Sequence of chain 1.B:
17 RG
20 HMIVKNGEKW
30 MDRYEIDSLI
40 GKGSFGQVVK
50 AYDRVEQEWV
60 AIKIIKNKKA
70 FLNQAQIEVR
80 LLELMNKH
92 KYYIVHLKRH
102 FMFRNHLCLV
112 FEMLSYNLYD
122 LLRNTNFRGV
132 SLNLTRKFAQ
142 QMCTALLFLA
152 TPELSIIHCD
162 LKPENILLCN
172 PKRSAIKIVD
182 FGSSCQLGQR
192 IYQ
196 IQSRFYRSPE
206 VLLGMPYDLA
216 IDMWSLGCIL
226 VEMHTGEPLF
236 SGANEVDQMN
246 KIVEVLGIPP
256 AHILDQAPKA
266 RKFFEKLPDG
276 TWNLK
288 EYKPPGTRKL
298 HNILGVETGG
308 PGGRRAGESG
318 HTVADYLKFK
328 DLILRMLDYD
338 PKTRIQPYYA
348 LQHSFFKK

Binding-site contacts:
Ligand atom C14 contacts residue PHE112 of chain 1.B at 3.7 Å (hydrophobic).
Ligand atom C14 contacts residue GLU77 of chain 1.B at 3.9 Å.
Ligand atom O1 contacts residue LEU168 of chain 1.B at 3.5 Å.
Ligand atom C17 contacts residue VAL180 of chain 1.B at 3.9 Å (hydrophobic).
Ligand atom C2 contacts residue LEU168 of chain 1.B at 4.0 Å (hydrophobic).
Ligand atom C6 contacts residue LEU168 of chain 1.B at 3.8 Å (hydrophobic).
Ligand atom C13 contacts residue ASP181 of chain 1.B at 3.7 Å.
Ligand atom N2 contacts residue LEU168 of chain 1.B at 4.0 Å.
Ligand atom C5 contacts residue LEU115 of chain 1.B at 3.4 Å (hydrophobic).
Ligand atom C10 contacts residue LEU168 of chain 1.B at 3.6 Å (hydrophobic).
Ligand atom C18 contacts residue ASN166 of chain 1.B at 3.8 Å.
Ligand atom C11 contacts residue VAL180 of chain 1.B at 3.9 Å (hydrophobic).
Ligand atom C4 contacts residue LEU115 of chain 1.B at 4.0 Å (hydrophobic).
Ligand atom C1 contacts residue LEU168 of chain 1.B at 3.6 Å (hydrophobic).
Ligand atom N5 contacts residue ASP181 of chain 1.B at 3.4 Å.
Ligand atom C13 contacts residue LYS62 of chain 1.B at 3.8 Å.
Ligand atom C15 contacts residue PHE112 of chain 1.B at 3.6 Å (hydrophobic).
Ligand atom N5 contacts residue LYS62 of chain 1.B at 3.1 Å (salt-bridge).
Ligand atom C4 contacts residue LEU168 of chain 1.B at 3.9 Å (hydrophobic).
Ligand atom C15 contacts residue VAL180 of chain 1.B at 3.7 Å (hydrophobic).
Ligand atom N4 contacts residue ASP181 of chain 1.B at 2.8 Å (salt-bridge).
Ligand atom C5 contacts residue SER116 of chain 1.B at 3.9 Å.
Ligand atom C17 contacts residue GLU165 of chain 1.B at 3.9 Å.
Ligand atom N6 contacts residue PHE112 of chain 1.B at 3.2 Å.
Ligand atom C14 contacts residue ASP181 of chain 1.B at 3.4 Å.
Ligand atom N1 contacts residue LEU168 of chain 1.B at 3.7 Å.
Ligand atom N4 contacts residue LYS62 of chain 1.B at 3.6 Å.
Ligand atom N4 contacts residue PHE44 of chain 1.B at 3.6 Å.
Ligand atom C1 contacts residue SER116 of chain 1.B at 3.6 Å.
Ligand atom N6 contacts residue GLU77 of chain 1.B at 3.0 Å (salt-bridge).
Ligand atom N6 contacts residue ASP181 of chain 1.B at 3.3 Å (salt-bridge).
Ligand atom N2 contacts residue ALA60 of chain 1.B at 4.0 Å.
Ligand atom N2 contacts residue LEU115 of chain 1.B at 3.1 Å (h-bond).
Ligand atom C7 contacts residue GLU113 of chain 1.B at 3.4 Å.
Ligand atom C14 contacts residue LYS62 of chain 1.B at 4.0 Å.
Ligand atom C6 contacts residue ALA60 of chain 1.B at 3.8 Å (hydrophobic).
Ligand atom C7 contacts residue ALA60 of chain 1.B at 3.9 Å (hydrophobic).
Ligand atom C14 contacts residue VAL180 of chain 1.B at 4.0 Å (hydrophobic).
Ligand atom N5 contacts residue GLU77 of chain 1.B at 4.0 Å.
Ligand atom C8 contacts residue PHE112 of chain 1.B at 3.9 Å (hydrophobic).

The protein below binds the small molecule below.
Small molecule (SMILES): Cc1nc2ccc(-c3cc(N)nc(N)c3)nc2n1C[C@@H](C)Oc1ccccc1